Binding-site contacts:
Ligand atom C5 contacts residue TYR131 of chain 1.B at 3.2 Å (hydrophobic).
Ligand atom C1 contacts residue ASN197 of chain 1.B at 4.0 Å.
Ligand atom C1 contacts residue FE21 of chain 1.G at 3.1 Å.
Ligand atom C1 contacts residue SER195 of chain 1.B at 3.7 Å.
Ligand atom C2 contacts residue ASN197 of chain 1.B at 4.1 Å.
Ligand atom O3 contacts residue TYR176 of chain 1.B at 3.8 Å.
Ligand atom C1 contacts residue HIS275 of chain 1.B at 4.3 Å.
Ligand atom O4 contacts residue TYR176 of chain 1.B at 4.2 Å.
Ligand atom C2 contacts residue TRP207 of chain 1.B at 3.8 Å (hydrophobic).
Ligand atom C2 contacts residue FE21 of chain 1.G at 3.2 Å.
Ligand atom C5 contacts residue PHE184 of chain 1.B at 4.1 Å (hydrophobic).
Ligand atom O2 contacts residue GLU189 of chain 1.B at 3.0 Å (salt-bridge).
Ligand atom O3 contacts residue TYR131 of chain 1.B at 3.2 Å (h-bond).
Ligand atom O4 contacts residue LYS205 of chain 1.B at 3.8 Å.
Ligand atom C3 contacts residue ASN197 of chain 1.B at 3.2 Å.
Ligand atom O5 contacts residue PHE184 of chain 1.B at 3.7 Å.
Ligand atom C5 contacts residue LYS205 of chain 1.B at 3.6 Å.
Ligand atom O1 contacts residue ILE196 of chain 1.B at 4.0 Å.
Ligand atom C5 contacts residue TYR176 of chain 1.B at 4.1 Å (hydrophobic).
Ligand atom C1 contacts residue TRP207 of chain 1.B at 3.7 Å (hydrophobic).
Ligand atom O4 contacts residue PHE184 of chain 1.B at 3.6 Å.
Ligand atom O1 contacts residue SER287 of chain 1.B at 3.7 Å.
Ligand atom O2 contacts residue SER195 of chain 1.B at 2.7 Å (h-bond).
Ligand atom O3 contacts residue LYS205 of chain 1.B at 3.0 Å (salt-bridge).
Ligand atom C1 contacts residue GLU189 of chain 1.B at 4.3 Å.
Ligand atom O3 contacts residue ASN197 of chain 1.B at 3.6 Å (h-bond).
Ligand atom O1 contacts residue ASN197 of chain 1.B at 3.2 Å (h-bond).
Ligand atom O2 contacts residue TRP207 of chain 1.B at 4.2 Å.
Ligand atom O1 contacts residue SER195 of chain 1.B at 3.8 Å.
Ligand atom C3 contacts residue TRP207 of chain 1.B at 4.1 Å (hydrophobic).
Ligand atom O5 contacts residue HIS187 of chain 1.B at 3.6 Å.
Ligand atom O5 contacts residue HIS275 of chain 1.B at 3.7 Å.
Ligand atom O1 contacts residue TRP207 of chain 1.B at 3.7 Å.
Ligand atom O2 contacts residue FE21 of chain 1.G at 2.3 Å.
Ligand atom C4 contacts residue PHE184 of chain 1.B at 3.7 Å (hydrophobic).
Ligand atom O4 contacts residue TYR131 of chain 1.B at 2.3 Å (h-bond).
Ligand atom O2 contacts residue HIS275 of chain 1.B at 3.3 Å (h-bond).
Ligand atom O2 contacts residue THR269 of chain 1.B at 3.9 Å.
Ligand atom O1 contacts residue FE21 of chain 1.G at 4.3 Å.
Ligand atom O5 contacts residue FE21 of chain 1.G at 2.5 Å.

Sequence of chain 1.B:
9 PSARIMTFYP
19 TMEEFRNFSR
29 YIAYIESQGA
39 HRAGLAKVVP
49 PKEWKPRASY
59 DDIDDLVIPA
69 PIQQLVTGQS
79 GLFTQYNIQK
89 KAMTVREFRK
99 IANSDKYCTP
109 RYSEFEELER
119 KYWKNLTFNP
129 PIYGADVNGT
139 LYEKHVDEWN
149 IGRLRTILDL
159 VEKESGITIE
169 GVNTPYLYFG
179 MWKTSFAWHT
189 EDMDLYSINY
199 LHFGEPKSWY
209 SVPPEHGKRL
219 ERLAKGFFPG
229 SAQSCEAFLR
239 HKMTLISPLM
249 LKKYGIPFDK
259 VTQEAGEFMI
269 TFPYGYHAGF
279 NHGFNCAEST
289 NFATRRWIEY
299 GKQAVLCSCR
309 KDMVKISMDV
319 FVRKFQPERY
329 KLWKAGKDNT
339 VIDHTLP

A protein and the small-molecule ligand that binds it are described below.
Small molecule (SMILES): O=C(O)CCC(=O)C(=O)O